Binding-site contacts:
Ligand atom C3 contacts residue ASN165 of chain 1.A at 3.8 Å.
Ligand atom C1 contacts residue GLU132 of chain 1.A at 3.5 Å.
Ligand atom C4 contacts residue ASN165 of chain 1.A at 4.3 Å.
Ligand atom C8 contacts residue ASN165 of chain 1.A at 4.0 Å.
Ligand atom C2 contacts residue ASN165 of chain 1.A at 2.6 Å.
Ligand atom O7 contacts residue ASN165 of chain 1.A at 3.2 Å (h-bond).
Ligand atom N2 contacts residue GLU132 of chain 1.A at 4.3 Å.
Ligand atom C2 contacts residue GLU132 of chain 1.A at 4.5 Å.
Ligand atom O5 contacts residue ASN165 of chain 1.A at 2.5 Å (h-bond).
Ligand atom C7 contacts residue ASN165 of chain 1.A at 3.1 Å.
Ligand atom C1 contacts residue ASN165 of chain 1.A at 1.5 Å.
Ligand atom C5 contacts residue ASN165 of chain 1.A at 3.6 Å.
Ligand atom C7 contacts residue GLU132 of chain 1.A at 3.5 Å.
Ligand atom O5 contacts residue GLU132 of chain 1.A at 4.5 Å.
Ligand atom O7 contacts residue GLU132 of chain 1.A at 2.8 Å (salt-bridge).
Ligand atom C8 contacts residue GLU132 of chain 1.A at 3.6 Å.
Ligand atom N2 contacts residue ASN165 of chain 1.A at 2.8 Å (h-bond).

The protein below binds the small molecule below.
Small molecule (SMILES): CC(=O)N[C@@H]1[C@@H](O)[C@H](O)[C@@H](CO)O[C@H]1O

Sequence of chain 1.A:
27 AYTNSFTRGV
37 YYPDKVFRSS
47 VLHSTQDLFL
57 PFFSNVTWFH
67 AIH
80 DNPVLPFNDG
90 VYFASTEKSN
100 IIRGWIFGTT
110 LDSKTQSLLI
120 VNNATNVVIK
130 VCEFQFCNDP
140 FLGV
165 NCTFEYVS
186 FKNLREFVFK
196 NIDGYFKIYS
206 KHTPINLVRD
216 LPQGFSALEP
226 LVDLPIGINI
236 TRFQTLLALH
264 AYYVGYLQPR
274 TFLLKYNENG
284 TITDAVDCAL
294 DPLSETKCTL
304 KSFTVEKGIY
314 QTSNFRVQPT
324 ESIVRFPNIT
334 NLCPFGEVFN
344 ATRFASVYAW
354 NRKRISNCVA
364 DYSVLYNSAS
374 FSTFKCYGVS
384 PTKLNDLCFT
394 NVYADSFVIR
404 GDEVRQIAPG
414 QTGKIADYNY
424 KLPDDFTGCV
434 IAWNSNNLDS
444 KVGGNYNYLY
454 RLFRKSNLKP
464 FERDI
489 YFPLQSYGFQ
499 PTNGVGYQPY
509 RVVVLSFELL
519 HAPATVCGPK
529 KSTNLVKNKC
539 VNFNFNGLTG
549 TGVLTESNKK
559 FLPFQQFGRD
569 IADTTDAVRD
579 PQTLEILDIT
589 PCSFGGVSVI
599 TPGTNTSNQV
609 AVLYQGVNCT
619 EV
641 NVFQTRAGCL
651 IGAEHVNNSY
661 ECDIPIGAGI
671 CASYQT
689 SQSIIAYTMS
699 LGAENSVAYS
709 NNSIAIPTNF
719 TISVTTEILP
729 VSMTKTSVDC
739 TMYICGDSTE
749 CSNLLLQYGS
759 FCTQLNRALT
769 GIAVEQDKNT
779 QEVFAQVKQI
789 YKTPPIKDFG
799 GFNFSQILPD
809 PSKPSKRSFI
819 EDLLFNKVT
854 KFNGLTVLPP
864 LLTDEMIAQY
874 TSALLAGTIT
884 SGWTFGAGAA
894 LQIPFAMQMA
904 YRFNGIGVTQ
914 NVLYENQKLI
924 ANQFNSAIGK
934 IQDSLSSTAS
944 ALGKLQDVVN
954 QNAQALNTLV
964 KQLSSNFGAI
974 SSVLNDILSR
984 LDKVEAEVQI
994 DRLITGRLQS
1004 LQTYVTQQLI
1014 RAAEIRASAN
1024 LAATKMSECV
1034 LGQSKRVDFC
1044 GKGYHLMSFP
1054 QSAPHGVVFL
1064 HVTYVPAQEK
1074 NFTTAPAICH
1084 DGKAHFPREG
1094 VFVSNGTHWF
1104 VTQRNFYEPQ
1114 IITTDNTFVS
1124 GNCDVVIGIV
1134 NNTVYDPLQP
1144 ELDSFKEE